Sequence of chain 3.B:
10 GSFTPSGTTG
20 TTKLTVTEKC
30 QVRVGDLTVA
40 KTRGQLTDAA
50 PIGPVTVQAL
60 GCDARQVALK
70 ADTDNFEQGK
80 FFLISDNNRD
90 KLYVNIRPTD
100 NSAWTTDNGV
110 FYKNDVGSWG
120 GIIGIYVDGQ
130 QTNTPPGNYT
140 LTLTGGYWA

A protein and the small-molecule ligand that binds it are described below.
Small molecule (SMILES): O=C(O)CCC(=O)OC[C@@H](NC(=O)C(Cl)Cl)[C@H](O)c1ccc([N+](=O)[O-])cc1

Binding-site contacts:
Ligand atom C13 contacts residue PRO50 of chain 3.B at 3.2 Å (hydrophobic).
Ligand atom C13 contacts residue ILE51 of chain 3.B at 3.9 Å (hydrophobic).
Ligand atom O9B contacts residue PRO53 of chain 3.B at 4.1 Å.
Ligand atom C14 contacts residue PRO50 of chain 3.B at 3.8 Å (hydrophobic).
Ligand atom CL1 contacts residue ILE124 of chain 3.B at 3.3 Å.
Ligand atom O9A contacts residue ILE121 of chain 3.B at 3.7 Å.
Ligand atom CL1 contacts residue GLY52 of chain 3.B at 3.2 Å.
Ligand atom CL1 contacts residue PRO53 of chain 3.B at 4.1 Å.
Ligand atom O15 contacts residue PRO53 of chain 3.B at 3.4 Å.
Ligand atom C15 contacts residue GLY52 of chain 3.B at 3.7 Å.
Ligand atom C15 contacts residue ILE51 of chain 3.B at 3.4 Å (hydrophobic).
Ligand atom N2 contacts residue PRO50 of chain 3.B at 4.1 Å.
Ligand atom CL2 contacts residue ILE121 of chain 3.B at 4.0 Å.
Ligand atom O16 contacts residue VAL38 of chain 3.B at 4.0 Å.
Ligand atom CL1 contacts residue GLY123 of chain 3.B at 3.7 Å.
Ligand atom O16 contacts residue GLY52 of chain 3.B at 4.2 Å.
Ligand atom O4 contacts residue PRO50 of chain 3.B at 3.2 Å.
Ligand atom O16 contacts residue ILE51 of chain 3.B at 3.5 Å (h-bond).
Ligand atom O2 contacts residue GLY52 of chain 3.B at 3.6 Å.
Ligand atom O15 contacts residue ILE51 of chain 3.B at 4.1 Å.
Ligand atom C12 contacts residue PRO50 of chain 3.B at 3.9 Å (hydrophobic).
Ligand atom C1 contacts residue TYR125 of chain 3.B at 3.5 Å (hydrophobic).
Ligand atom C14 contacts residue ILE51 of chain 3.B at 3.2 Å (hydrophobic).
Ligand atom CL1 contacts residue PRO50 of chain 3.B at 3.8 Å.
Ligand atom C14 contacts residue GLY52 of chain 3.B at 4.0 Å.
Ligand atom CL1 contacts residue TYR125 of chain 3.B at 3.7 Å.
Ligand atom C4 contacts residue PRO50 of chain 3.B at 3.8 Å (hydrophobic).
Ligand atom CL2 contacts residue PRO53 of chain 3.B at 3.7 Å.
Ligand atom CL2 contacts residue GLY123 of chain 3.B at 3.6 Å.
Ligand atom C2 contacts residue PRO50 of chain 3.B at 3.9 Å (hydrophobic).
Ligand atom C8 contacts residue PRO53 of chain 3.B at 3.9 Å (hydrophobic).
Ligand atom C13 contacts residue GLY52 of chain 3.B at 4.0 Å.
Ligand atom O2 contacts residue PRO53 of chain 3.B at 3.5 Å.
Ligand atom C1 contacts residue PRO50 of chain 3.B at 4.2 Å (hydrophobic).
Ligand atom CL2 contacts residue THR98 of chain 3.B at 4.0 Å.
Ligand atom C1 contacts residue GLY123 of chain 3.B at 4.2 Å.
Ligand atom CL2 contacts residue TYR125 of chain 3.B at 3.7 Å.
Ligand atom O2 contacts residue PRO50 of chain 3.B at 4.1 Å.
Ligand atom CL1 contacts residue ILE51 of chain 3.B at 4.1 Å.
Ligand atom O15 contacts residue GLY52 of chain 3.B at 3.5 Å.